Binding-site contacts:
Ligand atom N2 contacts residue ASN11 of chain 1.C at 3.0 Å (h-bond).
Ligand atom C3 contacts residue VAL35 of chain 1.C at 4.4 Å (hydrophobic).
Ligand atom O3 contacts residue VAL35 of chain 1.C at 3.5 Å.
Ligand atom C8 contacts residue GLY7 of chain 1.C at 3.6 Å.
Ligand atom C3 contacts residue ASN11 of chain 1.C at 3.8 Å.
Ligand atom C7 contacts residue VAL35 of chain 1.C at 4.5 Å (hydrophobic).
Ligand atom C7 contacts residue PHE10 of chain 1.C at 4.2 Å (hydrophobic).
Ligand atom C7 contacts residue GLY7 of chain 1.C at 4.2 Å.
Ligand atom C2 contacts residue ASN11 of chain 1.C at 2.5 Å.
Ligand atom C1 contacts residue ASN11 of chain 1.C at 1.4 Å.
Ligand atom C7 contacts residue ASN11 of chain 1.C at 3.6 Å.
Ligand atom C8 contacts residue PHE6 of chain 1.C at 3.8 Å (hydrophobic).
Ligand atom C4 contacts residue ASN11 of chain 1.C at 4.2 Å.
Ligand atom N2 contacts residue GLY7 of chain 1.C at 4.0 Å.
Ligand atom O7 contacts residue GOL1 of chain 1.O at 3.9 Å.
Ligand atom C5 contacts residue ASN11 of chain 1.C at 3.7 Å.
Ligand atom O7 contacts residue PHE10 of chain 1.C at 4.0 Å.
Ligand atom O7 contacts residue ASN11 of chain 1.C at 3.8 Å.
Ligand atom C8 contacts residue LEU36 of chain 1.C at 4.5 Å (hydrophobic).
Ligand atom O5 contacts residue ASN11 of chain 1.C at 2.3 Å (h-bond).
Ligand atom C8 contacts residue PHE10 of chain 1.C at 4.0 Å (hydrophobic).

Sequence of chain 1.C:
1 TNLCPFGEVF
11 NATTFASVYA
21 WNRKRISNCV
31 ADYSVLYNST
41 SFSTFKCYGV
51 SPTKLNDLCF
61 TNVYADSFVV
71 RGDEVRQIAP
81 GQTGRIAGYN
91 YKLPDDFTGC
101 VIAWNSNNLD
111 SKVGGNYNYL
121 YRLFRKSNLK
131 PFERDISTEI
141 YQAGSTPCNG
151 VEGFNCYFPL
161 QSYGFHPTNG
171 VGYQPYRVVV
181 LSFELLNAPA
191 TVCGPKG

This protein binds this small molecule.
Small molecule (SMILES): CC(=O)N[C@H]1[C@H](O[C@H]2[C@H](O)[C@@H](NC(C)=O)CO[C@@H]2CO[C@@H]2O[C@@H](C)[C@@H](O)[C@@H](O)[C@@H]2O)O[C@H](CO)[C@@H](O)[C@@H]1O